Sequence of chain 1.D:
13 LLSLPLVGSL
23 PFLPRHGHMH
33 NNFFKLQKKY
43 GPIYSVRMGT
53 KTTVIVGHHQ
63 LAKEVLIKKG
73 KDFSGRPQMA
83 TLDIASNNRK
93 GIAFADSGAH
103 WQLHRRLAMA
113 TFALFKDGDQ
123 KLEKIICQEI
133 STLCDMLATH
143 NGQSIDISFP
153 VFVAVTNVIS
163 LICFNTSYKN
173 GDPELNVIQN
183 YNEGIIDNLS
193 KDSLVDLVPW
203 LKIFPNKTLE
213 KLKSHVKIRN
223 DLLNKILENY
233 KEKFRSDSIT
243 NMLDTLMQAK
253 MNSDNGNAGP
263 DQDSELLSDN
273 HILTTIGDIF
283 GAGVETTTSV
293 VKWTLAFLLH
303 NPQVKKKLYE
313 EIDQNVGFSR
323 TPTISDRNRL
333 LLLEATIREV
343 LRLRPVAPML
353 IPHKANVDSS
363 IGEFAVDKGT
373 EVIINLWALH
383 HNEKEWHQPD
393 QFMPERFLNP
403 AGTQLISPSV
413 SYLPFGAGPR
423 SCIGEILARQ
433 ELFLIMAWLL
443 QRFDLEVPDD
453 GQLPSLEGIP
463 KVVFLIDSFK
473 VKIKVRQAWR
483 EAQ

Binding-site contacts:
Ligand atom C02 contacts residue ASP280 of chain 1.D at 4.2 Å.
Ligand atom C21 contacts residue ILE188 of chain 1.D at 4.2 Å (hydrophobic).
Ligand atom C21 contacts residue ILE187 of chain 1.D at 3.8 Å (hydrophobic).
Ligand atom C22 contacts residue ILE188 of chain 1.D at 4.0 Å (hydrophobic).
Ligand atom C17 contacts residue VAL465 of chain 1.D at 4.2 Å (hydrophobic).
Ligand atom C03 contacts residue GLY279 of chain 1.D at 4.1 Å.
Ligand atom C12 contacts residue HEM1 of chain 1.K at 3.4 Å.
Ligand atom C12 contacts residue THR288 of chain 1.D at 3.8 Å.
Ligand atom C11 contacts residue VAL348 of chain 1.D at 4.1 Å (hydrophobic).
Ligand atom C19 contacts residue GLY283 of chain 1.D at 4.1 Å.
Ligand atom O25 contacts residue GLY283 of chain 1.D at 3.4 Å.
Ligand atom C11 contacts residue VAL465 of chain 1.D at 4.1 Å (hydrophobic).
Ligand atom C11 contacts residue ALA349 of chain 1.D at 4.0 Å (hydrophobic).
Ligand atom C06 contacts residue ALA95 of chain 1.D at 3.4 Å (hydrophobic).
Ligand atom C19 contacts residue ALA284 of chain 1.D at 4.2 Å (hydrophobic).
Ligand atom C22 contacts residue GLY283 of chain 1.D at 4.1 Å.
Ligand atom C05 contacts residue ASP280 of chain 1.D at 4.0 Å.
Ligand atom N13 contacts residue HEM1 of chain 1.K at 2.3 Å.
Ligand atom C08 contacts residue ALA284 of chain 1.D at 4.0 Å (hydrophobic).
Ligand atom C10 contacts residue VAL465 of chain 1.D at 4.1 Å (hydrophobic).
Ligand atom C07 contacts residue HEM1 of chain 1.K at 4.0 Å.
Ligand atom C03 contacts residue ASP280 of chain 1.D at 3.4 Å.
Ligand atom C16 contacts residue PHE96 of chain 1.D at 3.6 Å (hydrophobic).
Ligand atom C14 contacts residue THR288 of chain 1.D at 4.0 Å.
Ligand atom C24 contacts residue ASN184 of chain 1.D at 3.0 Å.
Ligand atom C24 contacts residue ILE187 of chain 1.D at 3.8 Å (hydrophobic).
Ligand atom C26 contacts residue ILE187 of chain 1.D at 3.7 Å (hydrophobic).
Ligand atom C06 contacts residue ASP280 of chain 1.D at 4.0 Å.
Ligand atom N13 contacts residue THR288 of chain 1.D at 3.7 Å.
Ligand atom C07 contacts residue ALA95 of chain 1.D at 3.2 Å (hydrophobic).
Ligand atom C17 contacts residue ALA284 of chain 1.D at 4.0 Å (hydrophobic).
Ligand atom C14 contacts residue ALA284 of chain 1.D at 4.0 Å (hydrophobic).
Ligand atom C11 contacts residue VAL464 of chain 1.D at 3.8 Å (hydrophobic).
Ligand atom C22 contacts residue GLU287 of chain 1.D at 3.9 Å.
Ligand atom C14 contacts residue HEM1 of chain 1.K at 2.9 Å.
Ligand atom O25 contacts residue ASN184 of chain 1.D at 2.7 Å (h-bond).
Ligand atom C12 contacts residue VAL348 of chain 1.D at 3.8 Å (hydrophobic).
Ligand atom C23 contacts residue ASN184 of chain 1.D at 3.2 Å.
Ligand atom C07 contacts residue ALA284 of chain 1.D at 4.1 Å (hydrophobic).
Ligand atom C10 contacts residue VAL464 of chain 1.D at 3.8 Å (hydrophobic).

A small-molecule ligand and the protein it binds are described below.
Small molecule (SMILES): C[C@]12CC[C@@H](O)C[C@@H]1CC[C@@H]1[C@@H]2CC[C@]2(C)C(c3cccnc3)=CC[C@@H]12